Sequence of chain 1.A:
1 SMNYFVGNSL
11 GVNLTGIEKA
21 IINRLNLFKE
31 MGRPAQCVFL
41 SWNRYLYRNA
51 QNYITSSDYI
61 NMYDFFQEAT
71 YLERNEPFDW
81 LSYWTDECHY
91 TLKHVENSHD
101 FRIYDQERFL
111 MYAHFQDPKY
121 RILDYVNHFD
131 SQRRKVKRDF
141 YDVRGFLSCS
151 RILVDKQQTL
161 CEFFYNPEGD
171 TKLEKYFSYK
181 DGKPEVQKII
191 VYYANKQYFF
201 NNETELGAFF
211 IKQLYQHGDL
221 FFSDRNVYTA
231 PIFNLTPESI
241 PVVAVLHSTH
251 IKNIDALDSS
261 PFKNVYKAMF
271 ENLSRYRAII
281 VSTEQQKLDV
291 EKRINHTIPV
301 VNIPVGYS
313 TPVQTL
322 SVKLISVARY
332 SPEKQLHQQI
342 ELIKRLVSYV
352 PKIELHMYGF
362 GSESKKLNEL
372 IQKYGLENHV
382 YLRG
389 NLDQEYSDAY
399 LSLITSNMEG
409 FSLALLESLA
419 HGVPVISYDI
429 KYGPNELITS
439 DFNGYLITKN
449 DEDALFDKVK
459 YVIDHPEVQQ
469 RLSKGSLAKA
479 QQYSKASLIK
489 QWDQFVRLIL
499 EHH

This protein binds this small molecule.
Small molecule (SMILES): N[C@@H](CC(=O)O)C(=O)N[C@@H](CO)C(=O)N[C@H](C=O)CC(=O)O

Binding-site contacts:
Ligand atom OD2 contacts residue ARG102 of chain 1.A at 2.9 Å (salt-bridge).
Ligand atom CA contacts residue TYR125 of chain 1.A at 3.9 Å (hydrophobic).
Ligand atom O contacts residue LYS135 of chain 1.A at 3.5 Å (salt-bridge).
Ligand atom CA contacts residue PHE129 of chain 1.A at 3.7 Å (hydrophobic).
Ligand atom C contacts residue ASN127 of chain 1.A at 3.6 Å.
Ligand atom OD1 contacts residue PHE109 of chain 1.A at 3.7 Å.
Ligand atom C contacts residue ARG138 of chain 1.A at 3.3 Å.
Ligand atom O contacts residue ASN127 of chain 1.A at 2.9 Å (h-bond).
Ligand atom CB contacts residue TYR125 of chain 1.A at 4.1 Å (hydrophobic).
Ligand atom CG contacts residue TYR125 of chain 1.A at 3.8 Å (hydrophobic).
Ligand atom CA contacts residue ARG138 of chain 1.A at 3.5 Å.
Ligand atom CA contacts residue TYR112 of chain 1.A at 3.8 Å (hydrophobic).
Ligand atom OD1 contacts residue ARG133 of chain 1.A at 3.0 Å (salt-bridge).
Ligand atom OD1 contacts residue PHE129 of chain 1.A at 3.8 Å.
Ligand atom CG contacts residue PHE109 of chain 1.A at 3.8 Å (hydrophobic).
Ligand atom C contacts residue TYR125 of chain 1.A at 3.8 Å (hydrophobic).
Ligand atom N contacts residue ASN127 of chain 1.A at 3.5 Å (h-bond).
Ligand atom C contacts residue PHE129 of chain 1.A at 4.1 Å (hydrophobic).
Ligand atom CB contacts residue TYR112 of chain 1.A at 3.4 Å (hydrophobic).
Ligand atom CB contacts residue PHE129 of chain 1.A at 4.0 Å (hydrophobic).
Ligand atom OD2 contacts residue PHE109 of chain 1.A at 3.7 Å.
Ligand atom C contacts residue TYR112 of chain 1.A at 3.9 Å (hydrophobic).
Ligand atom OD1 contacts residue TYR125 of chain 1.A at 3.6 Å (h-bond).
Ligand atom C contacts residue LYS135 of chain 1.A at 3.7 Å.
Ligand atom C contacts residue LYS135 of chain 1.A at 3.2 Å.
Ligand atom CG contacts residue ARG102 of chain 1.A at 4.0 Å.
Ligand atom N contacts residue TYR125 of chain 1.A at 2.7 Å (h-bond).
Ligand atom C contacts residue GLN157 of chain 1.A at 3.5 Å.
Ligand atom O contacts residue ARG138 of chain 1.A at 3.5 Å (salt-bridge).
Ligand atom CB contacts residue TYR112 of chain 1.A at 3.7 Å (hydrophobic).
Ligand atom O contacts residue LYS135 of chain 1.A at 2.9 Å (salt-bridge).
Ligand atom C contacts residue ASN127 of chain 1.A at 3.8 Å.
Ligand atom O contacts residue TYR112 of chain 1.A at 3.5 Å.
Ligand atom CA contacts residue TYR125 of chain 1.A at 3.4 Å (hydrophobic).
Ligand atom OD2 contacts residue ARG133 of chain 1.A at 3.1 Å (salt-bridge).
Ligand atom O contacts residue GLN157 of chain 1.A at 2.6 Å (h-bond).
Ligand atom O contacts residue PHE129 of chain 1.A at 3.5 Å.
Ligand atom CA contacts residue ASN127 of chain 1.A at 4.0 Å.
Ligand atom N contacts residue TYR112 of chain 1.A at 4.1 Å.
Ligand atom CG contacts residue ARG133 of chain 1.A at 3.7 Å.